Sequence of chain 1.U:
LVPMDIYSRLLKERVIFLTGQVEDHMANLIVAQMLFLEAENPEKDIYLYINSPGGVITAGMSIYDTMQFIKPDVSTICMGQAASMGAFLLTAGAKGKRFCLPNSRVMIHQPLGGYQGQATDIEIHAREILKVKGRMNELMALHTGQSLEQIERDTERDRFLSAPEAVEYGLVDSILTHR

Binding-site contacts:
Ligand atom N1 contacts residue SER97 of chain 1.U at 2.3 Å (h-bond).
Ligand atom C16 contacts residue ILE70 of chain 1.U at 4.2 Å (hydrophobic).
Ligand atom C11 contacts residue GLY68 of chain 1.U at 4.3 Å.
Ligand atom C17 contacts residue MET98 of chain 1.U at 3.9 Å (hydrophobic).
Ligand atom O3 contacts residue MET98 of chain 1.U at 3.8 Å.
Ligand atom N2 contacts residue GLY67 of chain 1.U at 4.5 Å.
Ligand atom C17 contacts residue GLY67 of chain 1.U at 3.9 Å.
Ligand atom C13 contacts residue GLY68 of chain 1.U at 3.5 Å.
Ligand atom C12 contacts residue GLY67 of chain 1.U at 4.4 Å.
Ligand atom O3 contacts residue GLY68 of chain 1.U at 2.5 Å (h-bond).
Ligand atom C16 contacts residue MPD1 of chain 1.PC at 3.9 Å.
Ligand atom C15 contacts residue SER97 of chain 1.U at 4.2 Å.
Ligand atom N1 contacts residue HIS122 of chain 1.U at 3.7 Å.
Ligand atom C10 contacts residue GLN34 of chain 1.U at 4.4 Å.
Ligand atom N2 contacts residue PRO66 of chain 1.U at 4.4 Å.
Ligand atom C17 contacts residue GLY68 of chain 1.U at 3.6 Å.
Ligand atom C16 contacts residue GLY68 of chain 1.U at 3.9 Å.
Ligand atom C12 contacts residue GLY68 of chain 1.U at 3.8 Å.
Ligand atom C16 contacts residue HIS122 of chain 1.U at 4.1 Å.
Ligand atom C15 contacts residue ILE70 of chain 1.U at 4.4 Å (hydrophobic).
Ligand atom C16 contacts residue PRO124 of chain 1.U at 4.4 Å (hydrophobic).
Ligand atom C14 contacts residue SER97 of chain 1.U at 3.6 Å.
Ligand atom N1 contacts residue GLY68 of chain 1.U at 3.6 Å.
Ligand atom O3 contacts residue PRO66 of chain 1.U at 4.5 Å.
Ligand atom C17 contacts residue HIS122 of chain 1.U at 3.9 Å.
Ligand atom C16 contacts residue SER97 of chain 1.U at 3.1 Å.
Ligand atom C15 contacts residue LEU125 of chain 1.U at 4.2 Å (hydrophobic).
Ligand atom O3 contacts residue GLY67 of chain 1.U at 2.9 Å.
Ligand atom C12 contacts residue SER97 of chain 1.U at 4.5 Å.
Ligand atom C14 contacts residue GLY68 of chain 1.U at 3.2 Å.
Ligand atom O3 contacts residue SER97 of chain 1.U at 2.3 Å (h-bond).
Ligand atom C17 contacts residue SER97 of chain 1.U at 1.3 Å.
Ligand atom C16 contacts residue LEU125 of chain 1.U at 4.3 Å (hydrophobic).
Ligand atom C15 contacts residue GLY68 of chain 1.U at 3.5 Å.
Ligand atom O1 contacts residue GLN34 of chain 1.U at 3.4 Å (h-bond).

A small-molecule ligand and the protein it binds are described below.
Small molecule (SMILES): CC[C@H](O)/C=C/C=C(C)/C=C/C(=O)NC(=O)/C=C/C1=CCN1C(=O)O